Binding-site contacts:
Ligand atom C4 contacts residue ASN348 of chain 2.D at 4.3 Å.
Ligand atom O6 contacts residue LYS344 of chain 2.D at 3.5 Å.
Ligand atom C2 contacts residue ASN348 of chain 2.D at 2.6 Å.
Ligand atom C1 contacts residue ASN348 of chain 2.D at 1.4 Å.
Ligand atom C3 contacts residue ASN348 of chain 2.D at 3.9 Å.
Ligand atom C5 contacts residue ASN348 of chain 2.D at 3.6 Å.
Ligand atom N2 contacts residue ASN348 of chain 2.D at 3.1 Å (h-bond).
Ligand atom O6 contacts residue ASN348 of chain 2.D at 4.4 Å.
Ligand atom C8 contacts residue ASN348 of chain 2.D at 3.8 Å.
Ligand atom C6 contacts residue LYS344 of chain 2.D at 4.0 Å.
Ligand atom O5 contacts residue ASN348 of chain 2.D at 2.2 Å (h-bond).
Ligand atom C7 contacts residue ASN348 of chain 2.D at 3.5 Å.
Ligand atom O7 contacts residue ASN348 of chain 2.D at 4.1 Å.

A small-molecule ligand and the protein it binds are described below.
Small molecule (SMILES): CC(=O)N[C@@H]1[C@@H](O)[C@H](O)[C@@H](CO)O[C@H]1O

Sequence of chain 2.D:
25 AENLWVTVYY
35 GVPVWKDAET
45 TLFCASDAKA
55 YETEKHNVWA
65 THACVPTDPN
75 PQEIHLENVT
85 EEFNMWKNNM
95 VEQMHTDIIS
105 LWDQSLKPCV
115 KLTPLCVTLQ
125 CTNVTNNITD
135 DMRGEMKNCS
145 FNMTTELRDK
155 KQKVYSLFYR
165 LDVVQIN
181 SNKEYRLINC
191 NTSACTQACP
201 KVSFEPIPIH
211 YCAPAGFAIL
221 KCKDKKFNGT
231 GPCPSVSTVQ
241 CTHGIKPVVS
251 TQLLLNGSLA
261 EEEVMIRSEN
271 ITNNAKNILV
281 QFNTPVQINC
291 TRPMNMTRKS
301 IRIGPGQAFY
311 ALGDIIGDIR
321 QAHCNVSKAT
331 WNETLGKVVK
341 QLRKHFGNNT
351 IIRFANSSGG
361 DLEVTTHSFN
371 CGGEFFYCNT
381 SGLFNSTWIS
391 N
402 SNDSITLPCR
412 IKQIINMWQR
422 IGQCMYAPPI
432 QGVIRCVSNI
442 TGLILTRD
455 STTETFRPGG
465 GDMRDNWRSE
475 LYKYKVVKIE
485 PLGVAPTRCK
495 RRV